Binding-site contacts:
Ligand atom C4 contacts residue CYS7 of chain 2.D at 3.0 Å (hydrophobic).
Ligand atom C2 contacts residue PRO2 of chain 2.D at 3.9 Å (hydrophobic).
Ligand atom O1 contacts residue PRO2 of chain 2.D at 3.4 Å (h-bond).
Ligand atom C3 contacts residue HIS1 of chain 2.D at 2.3 Å.
Ligand atom O1 contacts residue HIS1 of chain 2.D at 2.2 Å (h-bond).
Ligand atom C3 contacts residue CYS7 of chain 2.D at 4.4 Å (hydrophobic).
Ligand atom C6 contacts residue CYS7 of chain 2.D at 1.8 Å (hydrophobic).
Ligand atom C4 contacts residue HIS1 of chain 2.D at 3.6 Å.
Ligand atom C5 contacts residue HIS1 of chain 2.D at 4.4 Å.
Ligand atom C5 contacts residue CYS7 of chain 2.D at 2.8 Å (hydrophobic).
Ligand atom C2 contacts residue HIS1 of chain 2.D at 1.3 Å.

Sequence of chain 2.D:
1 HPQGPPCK

The small molecule below binds the protein below.
Small molecule (SMILES): CCCCC(=O)O